Binding-site contacts:
Ligand atom C2 contacts residue TRP89 of chain 1.B at 4.1 Å (hydrophobic).
Ligand atom C3 contacts residue HEM1 of chain 1.H at 4.0 Å.
Ligand atom O contacts residue LEU252 of chain 1.B at 4.0 Å.
Ligand atom C5 contacts residue HEM1 of chain 1.H at 3.8 Å.
Ligand atom C5 contacts residue GLY256 of chain 1.B at 3.8 Å.
Ligand atom C6 contacts residue LEU255 of chain 1.B at 4.0 Å (hydrophobic).
Ligand atom C3 contacts residue LEU252 of chain 1.B at 3.9 Å (hydrophobic).
Ligand atom C9 contacts residue HEM1 of chain 1.H at 4.5 Å.
Ligand atom C9 contacts residue ASP305 of chain 1.B at 3.8 Å.
Ligand atom C3 contacts residue THR103 of chain 1.B at 3.7 Å.
Ligand atom C8 contacts residue THR260 of chain 1.B at 3.9 Å.
Ligand atom O contacts residue LEU255 of chain 1.B at 3.6 Å.
Ligand atom C4 contacts residue HEM1 of chain 1.H at 3.7 Å.
Ligand atom C1 contacts residue LEU255 of chain 1.B at 4.3 Å (hydrophobic).
Ligand atom C2 contacts residue LEU252 of chain 1.B at 4.0 Å (hydrophobic).
Ligand atom C10 contacts residue VAL404 of chain 1.B at 3.8 Å (hydrophobic).
Ligand atom C6 contacts residue GLY256 of chain 1.B at 3.4 Å.
Ligand atom C2 contacts residue LEU255 of chain 1.B at 4.3 Å (hydrophobic).
Ligand atom C9 contacts residue TRP89 of chain 1.B at 4.4 Å (hydrophobic).
Ligand atom C8 contacts residue VAL303 of chain 1.B at 3.7 Å (hydrophobic).
Ligand atom C10 contacts residue LEU255 of chain 1.B at 3.9 Å (hydrophobic).
Ligand atom C8 contacts residue VAL404 of chain 1.B at 4.3 Å (hydrophobic).
Ligand atom C10 contacts residue TRP89 of chain 1.B at 3.9 Å (hydrophobic).
Ligand atom O contacts residue TRP89 of chain 1.B at 3.3 Å.
Ligand atom C6 contacts residue LEU252 of chain 1.B at 4.1 Å (hydrophobic).
Ligand atom C10 contacts residue THR187 of chain 1.B at 3.7 Å.
Ligand atom C8 contacts residue HEM1 of chain 1.H at 3.9 Å.
Ligand atom C3 contacts residue TYR98 of chain 1.B at 3.8 Å (hydrophobic).
Ligand atom O contacts residue TYR98 of chain 1.B at 2.6 Å (h-bond).
Ligand atom C5 contacts residue LEU252 of chain 1.B at 4.0 Å (hydrophobic).
Ligand atom C2 contacts residue TYR98 of chain 1.B at 3.6 Å (hydrophobic).
Ligand atom C9 contacts residue VAL303 of chain 1.B at 4.0 Å (hydrophobic).

Sequence of chain 1.B:
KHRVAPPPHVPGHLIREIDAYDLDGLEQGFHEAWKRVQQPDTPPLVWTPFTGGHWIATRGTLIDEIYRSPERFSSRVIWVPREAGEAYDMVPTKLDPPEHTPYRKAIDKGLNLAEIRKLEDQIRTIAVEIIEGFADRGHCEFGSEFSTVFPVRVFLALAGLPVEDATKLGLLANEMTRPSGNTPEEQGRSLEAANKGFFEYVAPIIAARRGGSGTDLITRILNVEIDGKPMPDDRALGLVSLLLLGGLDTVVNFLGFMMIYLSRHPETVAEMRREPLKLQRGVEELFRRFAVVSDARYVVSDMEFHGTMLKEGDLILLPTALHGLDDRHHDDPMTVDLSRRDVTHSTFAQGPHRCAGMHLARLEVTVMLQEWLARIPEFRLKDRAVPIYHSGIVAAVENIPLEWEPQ

The small molecule below binds the protein below.
Small molecule (SMILES): CC1(C)[C@@H]2CC[C@@]1(C)C(=O)C2